Binding-site contacts:
Ligand atom P2A contacts residue ALA137 of chain 1.A at 3.7 Å.
Ligand atom O5P contacts residue GLY81 of chain 1.B at 3.0 Å (h-bond).
Ligand atom O2B contacts residue LYS134 of chain 1.A at 3.4 Å.
Ligand atom O4B contacts residue PHE143 of chain 1.A at 3.8 Å.
Ligand atom N9A contacts residue PHE143 of chain 1.A at 3.3 Å.
Ligand atom C6 contacts residue GLN43 of chain 1.B at 3.2 Å.
Ligand atom C4A contacts residue PHE143 of chain 1.A at 3.3 Å (hydrophobic).
Ligand atom C5A contacts residue PHE143 of chain 1.A at 3.7 Å (hydrophobic).
Ligand atom N4P contacts residue LEU80 of chain 1.B at 3.7 Å.
Ligand atom CEP contacts residue THR105 of chain 1.A at 3.8 Å.
Ligand atom O1' contacts residue ALA104 of chain 1.A at 2.8 Å (h-bond).
Ligand atom O8A contacts residue LYS134 of chain 1.A at 3.1 Å (salt-bridge).
Ligand atom O3B contacts residue LYS134 of chain 1.A at 3.2 Å (salt-bridge).
Ligand atom C19 contacts residue GLN43 of chain 1.B at 3.2 Å.
Ligand atom C12 contacts residue GLN31 of chain 1.B at 3.7 Å.
Ligand atom C6A contacts residue ASN106 of chain 1.A at 3.7 Å.
Ligand atom O1' contacts residue VAL103 of chain 1.A at 3.6 Å.
Ligand atom N1A contacts residue ARG163 of chain 1.A at 2.9 Å (salt-bridge).
Ligand atom C5 contacts residue GLN43 of chain 1.B at 3.8 Å.
Ligand atom C8A contacts residue PHE143 of chain 1.A at 3.9 Å (hydrophobic).
Ligand atom C3P contacts residue LEU80 of chain 1.B at 3.8 Å (hydrophobic).
Ligand atom O4A contacts residue ALA137 of chain 1.A at 2.7 Å (h-bond).
Ligand atom C5P contacts residue GLY81 of chain 1.B at 3.2 Å.
Ligand atom C1B contacts residue PHE143 of chain 1.A at 3.5 Å (hydrophobic).
Ligand atom C3P contacts residue ALA104 of chain 1.A at 3.2 Å (hydrophobic).
Ligand atom C7P contacts residue ALA104 of chain 1.A at 3.5 Å (hydrophobic).
Ligand atom C18 contacts residue GLN31 of chain 1.B at 3.1 Å.
Ligand atom O5A contacts residue ALA137 of chain 1.A at 3.2 Å.
Ligand atom N1A contacts residue ASN106 of chain 1.A at 3.7 Å.
Ligand atom C6P contacts residue GLY81 of chain 1.B at 3.6 Å.
Ligand atom C2A contacts residue ARG163 of chain 1.A at 3.5 Å.
Ligand atom N6A contacts residue ASN106 of chain 1.A at 2.8 Å (h-bond).
Ligand atom P3B contacts residue LYS134 of chain 1.A at 3.6 Å.
Ligand atom C2A contacts residue PHE143 of chain 1.A at 3.7 Å (hydrophobic).
Ligand atom C11 contacts residue GLN31 of chain 1.B at 3.7 Å.
Ligand atom CDP contacts residue LEU138 of chain 1.A at 3.8 Å (hydrophobic).
Ligand atom N3A contacts residue PHE143 of chain 1.A at 3.6 Å.
Ligand atom O4A contacts residue THR136 of chain 1.A at 3.1 Å.
Ligand atom N4P contacts residue ALA104 of chain 1.A at 2.9 Å (h-bond).
Ligand atom O9P contacts residue LEU138 of chain 1.A at 3.8 Å.

Sequence of chain 1.A:
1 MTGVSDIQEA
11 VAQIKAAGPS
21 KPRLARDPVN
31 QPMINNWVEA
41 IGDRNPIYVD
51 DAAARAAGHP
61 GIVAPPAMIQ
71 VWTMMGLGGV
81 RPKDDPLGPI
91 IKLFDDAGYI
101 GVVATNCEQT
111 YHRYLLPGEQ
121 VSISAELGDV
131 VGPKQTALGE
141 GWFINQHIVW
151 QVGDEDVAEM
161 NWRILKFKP

A protein and the small-molecule ligand that binds it are described below.
Small molecule (SMILES): C[C@H](C(=O)SCCNC(=O)CCNC(=O)[C@H](O)C(C)(C)COP(=O)(O)OP(=O)(O)OC[C@H]1O[C@@H](n2cnc3c(N)ncnc32)[C@H](O)[C@@H]1OP(=O)(O)O)[C@H]1CC[C@H]2[C@@H]3CCC4=CC(=O)CC[C@]4(C)[C@H]3CC[C@]12C

Sequence of chain 1.B:
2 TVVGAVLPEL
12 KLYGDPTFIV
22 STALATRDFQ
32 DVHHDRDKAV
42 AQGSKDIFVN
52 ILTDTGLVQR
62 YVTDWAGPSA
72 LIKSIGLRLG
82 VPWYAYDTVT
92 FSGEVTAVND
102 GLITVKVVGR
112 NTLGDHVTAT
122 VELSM